Binding-site contacts:
Ligand atom C2A contacts residue PHE179 of chain 42.A at 3.5 Å (hydrophobic).
Ligand atom C3 contacts residue LEU100 of chain 42.A at 3.6 Å (hydrophobic).
Ligand atom C2A contacts residue TYR144 of chain 42.A at 3.6 Å (hydrophobic).
Ligand atom C1B contacts residue LEU181 of chain 42.A at 3.8 Å (hydrophobic).
Ligand atom O1 contacts residue MET214 of chain 42.A at 3.3 Å.
Ligand atom C6B contacts residue LEU181 of chain 42.A at 3.5 Å (hydrophobic).
Ligand atom N1A contacts residue TYR144 of chain 42.A at 3.3 Å.
Ligand atom F1 contacts residue TYR142 of chain 42.A at 3.3 Å.
Ligand atom C5B contacts residue LEU181 of chain 42.A at 3.5 Å (hydrophobic).
Ligand atom F2 contacts residue TYR142 of chain 42.A at 3.6 Å.
Ligand atom O1A contacts residue TYR144 of chain 42.A at 3.3 Å.
Ligand atom CM6 contacts residue LEU184 of chain 42.A at 3.4 Å (hydrophobic).
Ligand atom N1A contacts residue PHE179 of chain 42.A at 3.6 Å.
Ligand atom CM4 contacts residue TYR142 of chain 42.A at 3.5 Å (hydrophobic).
Ligand atom C3A contacts residue PHE179 of chain 42.A at 3.4 Å (hydrophobic).
Ligand atom CM6 contacts residue TYR144 of chain 42.A at 3.6 Å (hydrophobic).
Ligand atom C4 contacts residue LEU100 of chain 42.A at 3.7 Å (hydrophobic).
Ligand atom F3 contacts residue TYR144 of chain 42.A at 3.1 Å.
Ligand atom O1 contacts residue LEU100 of chain 42.A at 3.7 Å.
Ligand atom C4 contacts residue TYR190 of chain 42.A at 3.6 Å (hydrophobic).
Ligand atom N3A contacts residue PHE179 of chain 42.A at 3.2 Å.
Ligand atom C4B contacts residue LEU181 of chain 42.A at 3.8 Å (hydrophobic).
Ligand atom N2 contacts residue LEU100 of chain 42.A at 3.8 Å.
Ligand atom N3A contacts residue LEU217 of chain 42.A at 3.6 Å.
Ligand atom F2 contacts residue PHE179 of chain 42.A at 3.6 Å.
Ligand atom F3 contacts residue MET143 of chain 42.A at 3.3 Å.
Ligand atom F2 contacts residue VAL168 of chain 42.A at 2.9 Å.
Ligand atom F1 contacts residue MET124 of chain 42.A at 3.5 Å.
Ligand atom CM2 contacts residue ILE122 of chain 42.A at 3.5 Å (hydrophobic).
Ligand atom F3 contacts residue TYR142 of chain 42.A at 2.6 Å.
Ligand atom C1C contacts residue MET214 of chain 42.A at 3.5 Å (hydrophobic).
Ligand atom C1B contacts residue ILE98 of chain 42.A at 3.7 Å (hydrophobic).
Ligand atom C5B contacts residue TYR144 of chain 42.A at 3.7 Å (hydrophobic).
Ligand atom O1B contacts residue ILE98 of chain 42.A at 3.1 Å.
Ligand atom F3 contacts residue ALA166 of chain 42.A at 3.2 Å.
Ligand atom CM6 contacts residue MET214 of chain 42.A at 3.4 Å (hydrophobic).
Ligand atom F1 contacts residue LEU217 of chain 42.A at 3.3 Å.
Ligand atom C3A contacts residue TYR144 of chain 42.A at 3.7 Å (hydrophobic).
Ligand atom CM3 contacts residue ASN212 of chain 42.A at 3.6 Å.
Ligand atom CM3 contacts residue TYR190 of chain 42.A at 3.7 Å (hydrophobic).

Sequence of chain 42.C:
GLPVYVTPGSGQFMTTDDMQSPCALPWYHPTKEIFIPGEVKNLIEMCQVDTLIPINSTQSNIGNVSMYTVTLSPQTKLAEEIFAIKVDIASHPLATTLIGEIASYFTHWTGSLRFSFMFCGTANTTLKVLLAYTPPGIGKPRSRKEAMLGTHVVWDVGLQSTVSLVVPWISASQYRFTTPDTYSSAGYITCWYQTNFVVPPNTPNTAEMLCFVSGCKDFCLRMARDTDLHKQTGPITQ

This protein binds this small molecule.
Small molecule (SMILES): Cc1cc(CCCOc2c(C)cc(-c3noc(C(F)(F)F)n3)cc2C)on1

Sequence of chain 42.A:
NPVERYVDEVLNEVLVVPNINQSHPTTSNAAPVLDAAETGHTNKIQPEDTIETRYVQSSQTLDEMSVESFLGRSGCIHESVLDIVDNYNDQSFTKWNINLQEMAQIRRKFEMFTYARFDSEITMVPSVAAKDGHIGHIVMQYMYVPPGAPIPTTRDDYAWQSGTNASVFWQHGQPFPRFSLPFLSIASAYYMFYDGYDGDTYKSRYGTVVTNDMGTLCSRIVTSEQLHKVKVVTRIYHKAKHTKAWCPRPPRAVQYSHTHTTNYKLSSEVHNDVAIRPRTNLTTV